Sequence of chain 21.A:
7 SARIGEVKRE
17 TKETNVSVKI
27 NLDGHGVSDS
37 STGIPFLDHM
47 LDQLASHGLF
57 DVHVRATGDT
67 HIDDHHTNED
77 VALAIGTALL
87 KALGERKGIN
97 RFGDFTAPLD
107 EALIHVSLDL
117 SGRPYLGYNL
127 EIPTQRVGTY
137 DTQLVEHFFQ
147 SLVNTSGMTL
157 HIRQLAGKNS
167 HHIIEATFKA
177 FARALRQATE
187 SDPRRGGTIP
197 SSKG

Sequence of chain 19.A:
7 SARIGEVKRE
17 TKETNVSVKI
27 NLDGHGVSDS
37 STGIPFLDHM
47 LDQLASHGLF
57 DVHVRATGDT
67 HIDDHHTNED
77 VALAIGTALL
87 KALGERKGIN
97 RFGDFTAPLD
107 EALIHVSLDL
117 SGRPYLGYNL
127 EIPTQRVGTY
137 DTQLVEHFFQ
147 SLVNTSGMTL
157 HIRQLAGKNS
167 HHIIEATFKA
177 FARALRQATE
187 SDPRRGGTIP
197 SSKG

Binding-site contacts:
Ligand atom O13 contacts residue 5LD1 of chain 19.E at 0.7 Å (h-bond).
Ligand atom N4 contacts residue HIS168 of chain 21.A at 3.3 Å (h-bond).
Ligand atom O12 contacts residue ARG97 of chain 19.A at 2.8 Å (salt-bridge).
Ligand atom O11 contacts residue LYS199 of chain 19.A at 2.6 Å (salt-bridge).
Ligand atom O13 contacts residue GLU19 of chain 22.A at 2.7 Å (salt-bridge).
Ligand atom N2 contacts residue MN1 of chain 19.B at 3.3 Å.
Ligand atom O11 contacts residue ARG119 of chain 19.A at 2.9 Å (salt-bridge).
Ligand atom P9 contacts residue 5LD1 of chain 19.E at 0.2 Å.
Ligand atom O12 contacts residue 5LD1 of chain 19.E at 0.3 Å (h-bond).
Ligand atom C8 contacts residue 5LD1 of chain 19.E at 0.3 Å.
Ligand atom C7 contacts residue GLU19 of chain 22.A at 3.4 Å.
Ligand atom C6 contacts residue 5LD1 of chain 19.E at 1.4 Å.
Ligand atom C5 contacts residue HIS167 of chain 21.A at 3.3 Å.
Ligand atom C5 contacts residue MN1 of chain 19.B at 3.3 Å.
Ligand atom C3 contacts residue MN1 of chain 19.C at 3.2 Å.
Ligand atom N4 contacts residue GLU75 of chain 22.A at 3.1 Å (salt-bridge).
Ligand atom C5 contacts residue HIS71 of chain 22.A at 3.1 Å.
Ligand atom C5 contacts residue MN1 of chain 19.C at 3.2 Å.
Ligand atom N1 contacts residue HIS72 of chain 22.A at 3.3 Å (h-bond).
Ligand atom O13 contacts residue MN1 of chain 19.B at 2.4 Å.
Ligand atom O13 contacts residue GLU171 of chain 21.A at 3.4 Å (salt-bridge).
Ligand atom O10 contacts residue LYS175 of chain 21.A at 2.8 Å (salt-bridge).
Ligand atom O10 contacts residue 5LD1 of chain 19.E at 0.5 Å (h-bond).
Ligand atom C5 contacts residue 5LD1 of chain 19.E at 0.3 Å.
Ligand atom O10 contacts residue ARG119 of chain 19.A at 3.0 Å (salt-bridge).
Ligand atom N1 contacts residue 5LD1 of chain 19.E at 0.4 Å (h-bond).
Ligand atom O10 contacts residue ARG97 of chain 19.A at 2.8 Å (salt-bridge).
Ligand atom O12 contacts residue SER197 of chain 19.A at 2.6 Å (h-bond).
Ligand atom C7 contacts residue 5LD1 of chain 19.E at 0.5 Å.
Ligand atom N4 contacts residue HIS71 of chain 22.A at 3.0 Å (h-bond).
Ligand atom N1 contacts residue HIS167 of chain 21.A at 3.1 Å (h-bond).
Ligand atom C3 contacts residue 5LD1 of chain 19.E at 0.6 Å.
Ligand atom N4 contacts residue MN1 of chain 19.C at 2.2 Å.
Ligand atom O11 contacts residue 5LD1 of chain 19.E at 0.1 Å (h-bond).
Ligand atom N2 contacts residue 5LD1 of chain 19.E at 0.8 Å (h-bond).
Ligand atom C6 contacts residue GLU171 of chain 21.A at 3.2 Å.
Ligand atom N4 contacts residue 5LD1 of chain 19.E at 0.1 Å (h-bond).
Ligand atom N1 contacts residue GLU171 of chain 21.A at 3.1 Å (salt-bridge).
Ligand atom O13 contacts residue HIS72 of chain 22.A at 3.2 Å (h-bond).
Ligand atom N1 contacts residue MN1 of chain 19.B at 2.2 Å.

The protein below binds the small molecule below.
Small molecule (SMILES): O=P(O)(O)C[C@@H](O)Cn1cncn1

Sequence of chain 22.A:
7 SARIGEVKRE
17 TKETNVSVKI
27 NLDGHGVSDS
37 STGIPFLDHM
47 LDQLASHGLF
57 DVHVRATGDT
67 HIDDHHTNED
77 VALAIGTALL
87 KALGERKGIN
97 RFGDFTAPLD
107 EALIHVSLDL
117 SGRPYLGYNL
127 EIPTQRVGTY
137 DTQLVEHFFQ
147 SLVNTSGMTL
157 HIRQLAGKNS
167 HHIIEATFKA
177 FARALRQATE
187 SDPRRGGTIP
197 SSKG